Binding-site contacts:
Ligand atom O4 contacts residue ASN367 of chain 1.B at 3.5 Å (h-bond).
Ligand atom C4 contacts residue ASN367 of chain 1.B at 4.0 Å.
Ligand atom O6 contacts residue LEU314 of chain 1.B at 3.7 Å.
Ligand atom N2 contacts residue ASN216 of chain 1.B at 2.9 Å (h-bond).
Ligand atom C7 contacts residue ASN213 of chain 1.B at 3.2 Å.
Ligand atom C3 contacts residue PHE313 of chain 1.B at 3.9 Å (hydrophobic).
Ligand atom C6 contacts residue LEU314 of chain 1.B at 4.0 Å (hydrophobic).
Ligand atom C3 contacts residue ASN367 of chain 1.B at 4.1 Å.
Ligand atom O7 contacts residue ASN213 of chain 1.B at 3.2 Å (h-bond).
Ligand atom C5 contacts residue PHE313 of chain 1.B at 4.2 Å (hydrophobic).
Ligand atom C7 contacts residue LEU314 of chain 1.B at 4.3 Å (hydrophobic).
Ligand atom C2 contacts residue ASN367 of chain 1.B at 4.3 Å.
Ligand atom C4 contacts residue ASN216 of chain 1.B at 4.3 Å.
Ligand atom O5 contacts residue PHE313 of chain 1.B at 3.7 Å.
Ligand atom C4 contacts residue PHE313 of chain 1.B at 3.8 Å (hydrophobic).
Ligand atom C2 contacts residue LEU314 of chain 1.B at 4.3 Å (hydrophobic).
Ligand atom C2 contacts residue ASN216 of chain 1.B at 2.5 Å.
Ligand atom C1 contacts residue ASN367 of chain 1.B at 3.7 Å.
Ligand atom N2 contacts residue ASN213 of chain 1.B at 3.6 Å.
Ligand atom C1 contacts residue PHE313 of chain 1.B at 4.2 Å (hydrophobic).
Ligand atom C2 contacts residue PHE313 of chain 1.B at 3.5 Å (hydrophobic).
Ligand atom O3 contacts residue PHE313 of chain 1.B at 3.9 Å.
Ligand atom C5 contacts residue ASN216 of chain 1.B at 3.7 Å.
Ligand atom C7 contacts residue ASN216 of chain 1.B at 3.4 Å.
Ligand atom C4 contacts residue SER312 of chain 1.B at 4.2 Å.
Ligand atom O7 contacts residue LEU314 of chain 1.B at 3.4 Å (h-bond).
Ligand atom C6 contacts residue SER312 of chain 1.B at 4.3 Å.
Ligand atom O7 contacts residue PHE313 of chain 1.B at 3.9 Å.
Ligand atom C5 contacts residue ASN367 of chain 1.B at 3.8 Å.
Ligand atom C8 contacts residue ASN213 of chain 1.B at 3.1 Å.
Ligand atom O6 contacts residue ALA364 of chain 1.B at 4.0 Å.
Ligand atom O5 contacts residue LEU314 of chain 1.B at 3.5 Å.
Ligand atom O4 contacts residue SER312 of chain 1.B at 4.3 Å.
Ligand atom C1 contacts residue LEU314 of chain 1.B at 4.1 Å (hydrophobic).
Ligand atom C1 contacts residue ASN216 of chain 1.B at 1.5 Å.
Ligand atom O5 contacts residue ASN216 of chain 1.B at 2.5 Å (h-bond).
Ligand atom C3 contacts residue ASN216 of chain 1.B at 3.8 Å.
Ligand atom C8 contacts residue TRP377 of chain 1.B at 3.3 Å (hydrophobic).
Ligand atom O7 contacts residue ASN216 of chain 1.B at 3.5 Å (h-bond).
Ligand atom O6 contacts residue ALA363 of chain 1.B at 4.2 Å.

A small-molecule ligand and the protein it binds are described below.
Small molecule (SMILES): CC(=O)N[C@@H]1[C@@H](O)[C@H](O)[C@@H](CO)O[C@H]1O

Sequence of chain 1.B:
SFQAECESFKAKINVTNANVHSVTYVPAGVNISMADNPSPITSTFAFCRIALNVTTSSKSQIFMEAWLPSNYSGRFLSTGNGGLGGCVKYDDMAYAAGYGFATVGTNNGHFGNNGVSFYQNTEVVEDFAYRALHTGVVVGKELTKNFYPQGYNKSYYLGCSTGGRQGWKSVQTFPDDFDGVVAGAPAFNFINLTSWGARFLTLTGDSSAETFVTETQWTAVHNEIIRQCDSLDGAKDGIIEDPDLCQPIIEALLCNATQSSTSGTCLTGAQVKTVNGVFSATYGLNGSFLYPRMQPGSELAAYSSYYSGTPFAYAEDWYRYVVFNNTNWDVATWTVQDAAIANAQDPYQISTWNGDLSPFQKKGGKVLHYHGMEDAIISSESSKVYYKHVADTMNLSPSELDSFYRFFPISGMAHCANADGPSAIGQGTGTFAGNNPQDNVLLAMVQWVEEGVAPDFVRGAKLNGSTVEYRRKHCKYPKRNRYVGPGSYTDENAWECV